Binding-site contacts:
Ligand atom C2 contacts residue ASN315 of chain 50.E at 2.5 Å.
Ligand atom C1 contacts residue ASN315 of chain 50.E at 1.4 Å.
Ligand atom O5 contacts residue VAL314 of chain 50.E at 3.8 Å.
Ligand atom C6 contacts residue THR313 of chain 50.E at 4.5 Å.
Ligand atom C6 contacts residue ASN315 of chain 50.E at 4.5 Å.
Ligand atom N2 contacts residue ASN315 of chain 50.E at 2.8 Å (h-bond).
Ligand atom O7 contacts residue ASN315 of chain 50.E at 4.2 Å.
Ligand atom C5 contacts residue ASN315 of chain 50.E at 3.7 Å.
Ligand atom C1 contacts residue VAL314 of chain 50.E at 4.4 Å (hydrophobic).
Ligand atom C8 contacts residue ILE281 of chain 50.E at 4.5 Å (hydrophobic).
Ligand atom C3 contacts residue ASN315 of chain 50.E at 3.8 Å.
Ligand atom C8 contacts residue ASN315 of chain 50.E at 3.5 Å.
Ligand atom C4 contacts residue ASN315 of chain 50.E at 4.3 Å.
Ligand atom O5 contacts residue ASN315 of chain 50.E at 2.4 Å (h-bond).
Ligand atom C7 contacts residue ASN315 of chain 50.E at 3.3 Å.
Ligand atom O5 contacts residue THR313 of chain 50.E at 4.3 Å.

This small molecule binds to this protein.
Small molecule (SMILES): CC(=O)N[C@@H]1[C@@H](O)[C@H](O)[C@@H](CO)O[C@H]1O

Sequence of chain 50.E:
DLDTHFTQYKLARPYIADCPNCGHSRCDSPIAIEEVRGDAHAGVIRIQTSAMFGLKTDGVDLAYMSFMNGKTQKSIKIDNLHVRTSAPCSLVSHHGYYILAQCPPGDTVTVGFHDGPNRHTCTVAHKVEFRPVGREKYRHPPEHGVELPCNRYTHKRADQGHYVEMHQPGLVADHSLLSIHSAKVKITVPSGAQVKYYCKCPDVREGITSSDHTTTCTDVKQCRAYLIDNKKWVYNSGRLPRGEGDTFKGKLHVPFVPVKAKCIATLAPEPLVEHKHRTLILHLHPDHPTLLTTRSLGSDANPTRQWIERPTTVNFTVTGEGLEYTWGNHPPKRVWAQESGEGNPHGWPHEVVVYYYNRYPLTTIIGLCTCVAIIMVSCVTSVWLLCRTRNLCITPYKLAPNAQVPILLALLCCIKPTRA